Sequence of chain 1.D:
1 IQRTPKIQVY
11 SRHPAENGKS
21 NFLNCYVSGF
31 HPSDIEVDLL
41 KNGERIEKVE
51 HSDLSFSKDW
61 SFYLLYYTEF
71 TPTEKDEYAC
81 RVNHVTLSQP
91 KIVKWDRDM

Sequence of chain 1.C:
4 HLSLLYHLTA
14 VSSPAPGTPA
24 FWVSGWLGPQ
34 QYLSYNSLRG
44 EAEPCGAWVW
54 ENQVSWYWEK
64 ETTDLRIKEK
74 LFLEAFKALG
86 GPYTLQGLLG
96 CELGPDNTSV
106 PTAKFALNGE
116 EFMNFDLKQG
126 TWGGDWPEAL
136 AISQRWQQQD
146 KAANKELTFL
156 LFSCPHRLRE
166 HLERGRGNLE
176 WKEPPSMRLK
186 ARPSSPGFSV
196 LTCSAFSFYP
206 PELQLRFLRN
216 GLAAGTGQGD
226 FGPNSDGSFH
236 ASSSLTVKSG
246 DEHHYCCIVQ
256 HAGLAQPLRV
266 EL

This small molecule binds to this protein.
Small molecule (SMILES): CC(=O)c1c(C)nc2ncnn2c1-c1cccc(F)c1

Binding-site contacts:
Ligand atom C12 contacts residue PRO32 of chain 1.C at 3.1 Å (hydrophobic).
Ligand atom C8 contacts residue SER230 of chain 1.C at 3.7 Å.
Ligand atom C1 contacts residue SER52 of chain 1.D at 3.1 Å.
Ligand atom C12 contacts residue TRP29 of chain 1.C at 3.4 Å (hydrophobic).
Ligand atom O contacts residue LEU65 of chain 1.D at 3.5 Å.
Ligand atom C8 contacts residue SER52 of chain 1.D at 3.6 Å.
Ligand atom C13 contacts residue SER52 of chain 1.D at 3.7 Å.
Ligand atom F contacts residue LEU65 of chain 1.D at 3.2 Å.
Ligand atom C3 contacts residue GLN34 of chain 1.C at 3.4 Å.
Ligand atom F contacts residue TYR26 of chain 1.D at 3.6 Å.
Ligand atom C1 contacts residue ASP53 of chain 1.D at 3.4 Å.
Ligand atom F contacts residue SER52 of chain 1.D at 3.4 Å.
Ligand atom N1 contacts residue GLN33 of chain 1.C at 3.9 Å.
Ligand atom C3 contacts residue SER52 of chain 1.D at 3.9 Å.
Ligand atom C2 contacts residue SER52 of chain 1.D at 3.7 Å.
Ligand atom F contacts residue LEU64 of chain 1.D at 3.4 Å.
Ligand atom C10 contacts residue SER230 of chain 1.C at 3.7 Å.
Ligand atom F contacts residue PRO228 of chain 1.C at 3.9 Å.
Ligand atom C3 contacts residue TRP29 of chain 1.C at 3.8 Å (hydrophobic).
Ligand atom C contacts residue SER52 of chain 1.D at 3.2 Å.
Ligand atom N1 contacts residue GLN34 of chain 1.C at 3.2 Å (h-bond).
Ligand atom C13 contacts residue PRO228 of chain 1.C at 3.7 Å (hydrophobic).
Ligand atom N1 contacts residue GLY232 of chain 1.C at 3.8 Å.
Ligand atom C contacts residue TYR63 of chain 1.D at 3.9 Å (hydrophobic).
Ligand atom N1 contacts residue PRO32 of chain 1.C at 3.8 Å.
Ligand atom C9 contacts residue SER230 of chain 1.C at 3.8 Å.
Ligand atom O contacts residue SER52 of chain 1.D at 3.4 Å.
Ligand atom O contacts residue SER230 of chain 1.C at 3.5 Å.
Ligand atom C7 contacts residue SER230 of chain 1.C at 3.5 Å.
Ligand atom C11 contacts residue GLY232 of chain 1.C at 3.7 Å.
Ligand atom C5 contacts residue ASN229 of chain 1.C at 3.9 Å.
Ligand atom C2 contacts residue GLN34 of chain 1.C at 3.6 Å.
Ligand atom C7 contacts residue SER52 of chain 1.D at 3.6 Å.
Ligand atom C2 contacts residue TRP29 of chain 1.C at 3.8 Å (hydrophobic).
Ligand atom N1 contacts residue TRP29 of chain 1.C at 3.8 Å.
Ligand atom F contacts residue TYR63 of chain 1.D at 3.4 Å.
Ligand atom C6 contacts residue SER230 of chain 1.C at 3.6 Å.
Ligand atom C2 contacts residue ASP53 of chain 1.D at 3.7 Å.
Ligand atom C1 contacts residue TYR63 of chain 1.D at 3.6 Å (hydrophobic).
Ligand atom N3 contacts residue GLY232 of chain 1.C at 3.8 Å.